Sequence of chain 32.A:
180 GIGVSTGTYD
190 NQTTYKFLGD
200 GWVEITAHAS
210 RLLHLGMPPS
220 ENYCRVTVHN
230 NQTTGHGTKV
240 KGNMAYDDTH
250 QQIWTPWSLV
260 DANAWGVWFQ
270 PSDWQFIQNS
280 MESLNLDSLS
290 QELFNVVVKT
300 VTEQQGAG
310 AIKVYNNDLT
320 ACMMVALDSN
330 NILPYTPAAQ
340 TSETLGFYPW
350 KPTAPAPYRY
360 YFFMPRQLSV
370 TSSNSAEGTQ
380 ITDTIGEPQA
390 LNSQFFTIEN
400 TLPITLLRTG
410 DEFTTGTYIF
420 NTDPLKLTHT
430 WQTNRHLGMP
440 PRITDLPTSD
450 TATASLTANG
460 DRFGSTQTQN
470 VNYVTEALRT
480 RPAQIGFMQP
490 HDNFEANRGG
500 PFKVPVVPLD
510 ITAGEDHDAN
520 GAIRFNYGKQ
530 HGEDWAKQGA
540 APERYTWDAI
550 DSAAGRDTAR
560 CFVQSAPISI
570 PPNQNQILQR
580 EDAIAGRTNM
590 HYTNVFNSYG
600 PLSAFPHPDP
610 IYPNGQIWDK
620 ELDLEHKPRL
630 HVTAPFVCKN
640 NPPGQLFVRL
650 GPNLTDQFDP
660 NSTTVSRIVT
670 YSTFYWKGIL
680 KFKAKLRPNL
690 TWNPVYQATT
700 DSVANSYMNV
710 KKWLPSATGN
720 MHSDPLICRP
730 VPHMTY

Binding-site contacts:
Ligand atom C5' contacts residue TRP201 of chain 32.A at 3.5 Å (hydrophobic).
Ligand atom C2 contacts residue TRP201 of chain 32.A at 3.9 Å (hydrophobic).
Ligand atom C3' contacts residue TRP201 of chain 32.A at 4.1 Å (hydrophobic).
Ligand atom O2 contacts residue LEU197 of chain 32.A at 4.0 Å.
Ligand atom O2 contacts residue LYS682 of chain 32.A at 4.2 Å.
Ligand atom N3 contacts residue TRP201 of chain 32.A at 3.6 Å.
Ligand atom C1' contacts residue TRP201 of chain 32.A at 4.5 Å (hydrophobic).
Ligand atom N4 contacts residue ASP199 of chain 32.A at 4.0 Å.
Ligand atom O4' contacts residue TRP201 of chain 32.A at 4.5 Å.
Ligand atom O2 contacts residue TRP201 of chain 32.A at 4.3 Å.
Ligand atom C4' contacts residue TRP201 of chain 32.A at 4.3 Å (hydrophobic).
Ligand atom N4 contacts residue TRP201 of chain 32.A at 3.8 Å.
Ligand atom C2' contacts residue LYS682 of chain 32.A at 3.6 Å.
Ligand atom O3' contacts residue LYS682 of chain 32.A at 3.1 Å (salt-bridge).
Ligand atom OP1 contacts residue PRO423 of chain 32.A at 3.6 Å.
Ligand atom C3' contacts residue LYS682 of chain 32.A at 3.8 Å.
Ligand atom C6 contacts residue TRP201 of chain 32.A at 3.5 Å (hydrophobic).
Ligand atom O5' contacts residue TRP201 of chain 32.A at 3.6 Å.
Ligand atom C1' contacts residue LYS682 of chain 32.A at 4.5 Å.
Ligand atom N1 contacts residue TRP201 of chain 32.A at 4.0 Å.
Ligand atom C4 contacts residue TRP201 of chain 32.A at 3.3 Å (hydrophobic).
Ligand atom N4 contacts residue GLY198 of chain 32.A at 3.8 Å.
Ligand atom C5 contacts residue TRP201 of chain 32.A at 3.4 Å (hydrophobic).
Ligand atom C2' contacts residue TRP201 of chain 32.A at 3.7 Å (hydrophobic).

This protein binds this small molecule.
Small molecule (SMILES): Nc1ccn([C@H]2C[C@H](O)[C@@H](COP(=O)(O)O)O2)c(=O)n1